Binding-site contacts:
Ligand atom C5 contacts residue TYR59 of chain 1.C at 3.5 Å (hydrophobic).
Ligand atom C4 contacts residue TYR59 of chain 1.C at 4.3 Å (hydrophobic).
Ligand atom C1 contacts residue ASN92 of chain 1.C at 1.4 Å.
Ligand atom C5 contacts residue ASN92 of chain 1.C at 3.7 Å.
Ligand atom C7 contacts residue TYR59 of chain 1.C at 4.1 Å (hydrophobic).
Ligand atom C3 contacts residue ASN92 of chain 1.C at 3.7 Å.
Ligand atom C8 contacts residue ASN61 of chain 1.C at 4.2 Å.
Ligand atom O7 contacts residue ASN92 of chain 1.C at 3.8 Å.
Ligand atom C3 contacts residue TYR59 of chain 1.C at 4.5 Å (hydrophobic).
Ligand atom C6 contacts residue TYR59 of chain 1.C at 3.4 Å (hydrophobic).
Ligand atom O5 contacts residue TYR59 of chain 1.C at 3.6 Å.
Ligand atom C8 contacts residue TYR59 of chain 1.C at 3.3 Å (hydrophobic).
Ligand atom O5 contacts residue ASN92 of chain 1.C at 2.3 Å (h-bond).
Ligand atom C2 contacts residue ASN92 of chain 1.C at 2.4 Å.
Ligand atom N2 contacts residue ASN92 of chain 1.C at 2.9 Å (h-bond).
Ligand atom C4 contacts residue ASN92 of chain 1.C at 4.2 Å.
Ligand atom O7 contacts residue TYR59 of chain 1.C at 3.3 Å.
Ligand atom C7 contacts residue ASN92 of chain 1.C at 3.6 Å.
Ligand atom O4 contacts residue TYR59 of chain 1.C at 4.1 Å.
Ligand atom C1 contacts residue TYR59 of chain 1.C at 3.7 Å (hydrophobic).

Sequence of chain 1.C:
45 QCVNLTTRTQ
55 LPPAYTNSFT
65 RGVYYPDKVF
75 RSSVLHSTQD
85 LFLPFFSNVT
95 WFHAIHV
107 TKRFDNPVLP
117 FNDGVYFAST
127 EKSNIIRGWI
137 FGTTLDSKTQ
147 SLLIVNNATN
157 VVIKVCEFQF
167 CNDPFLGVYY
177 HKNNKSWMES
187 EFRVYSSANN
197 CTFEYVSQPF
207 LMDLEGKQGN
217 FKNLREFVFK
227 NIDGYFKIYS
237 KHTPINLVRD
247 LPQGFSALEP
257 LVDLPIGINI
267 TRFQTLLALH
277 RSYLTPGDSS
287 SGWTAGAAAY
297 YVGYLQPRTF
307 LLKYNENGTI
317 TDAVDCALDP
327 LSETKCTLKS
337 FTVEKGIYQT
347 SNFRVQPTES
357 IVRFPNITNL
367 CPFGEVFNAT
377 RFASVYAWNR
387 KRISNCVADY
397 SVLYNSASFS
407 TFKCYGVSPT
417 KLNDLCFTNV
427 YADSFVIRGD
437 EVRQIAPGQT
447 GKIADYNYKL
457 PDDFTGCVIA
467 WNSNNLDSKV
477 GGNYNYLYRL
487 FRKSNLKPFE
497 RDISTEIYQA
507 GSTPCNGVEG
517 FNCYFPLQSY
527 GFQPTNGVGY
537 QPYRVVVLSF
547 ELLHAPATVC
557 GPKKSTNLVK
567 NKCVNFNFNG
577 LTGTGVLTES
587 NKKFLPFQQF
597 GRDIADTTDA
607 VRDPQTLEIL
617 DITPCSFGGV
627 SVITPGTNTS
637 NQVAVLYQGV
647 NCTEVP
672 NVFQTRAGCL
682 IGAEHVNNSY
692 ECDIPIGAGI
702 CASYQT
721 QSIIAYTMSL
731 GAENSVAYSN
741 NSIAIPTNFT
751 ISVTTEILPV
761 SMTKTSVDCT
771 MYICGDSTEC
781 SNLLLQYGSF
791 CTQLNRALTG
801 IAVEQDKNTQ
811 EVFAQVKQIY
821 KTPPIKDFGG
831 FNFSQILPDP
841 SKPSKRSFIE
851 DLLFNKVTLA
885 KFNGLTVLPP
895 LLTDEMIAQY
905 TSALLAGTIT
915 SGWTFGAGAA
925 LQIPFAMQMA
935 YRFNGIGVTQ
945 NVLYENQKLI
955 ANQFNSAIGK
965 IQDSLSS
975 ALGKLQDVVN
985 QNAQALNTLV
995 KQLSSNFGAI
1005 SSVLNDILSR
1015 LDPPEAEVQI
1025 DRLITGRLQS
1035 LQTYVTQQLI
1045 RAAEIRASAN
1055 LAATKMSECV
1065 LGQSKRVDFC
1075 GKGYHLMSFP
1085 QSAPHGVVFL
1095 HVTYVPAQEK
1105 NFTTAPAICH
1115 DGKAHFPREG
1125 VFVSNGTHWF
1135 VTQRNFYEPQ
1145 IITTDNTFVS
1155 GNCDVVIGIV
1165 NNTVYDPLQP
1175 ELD

This small molecule binds to this protein.
Small molecule (SMILES): CC(=O)N[C@H]1[C@H](O[C@H]2[C@H](O)[C@@H](NC(C)=O)CO[C@@H]2CO)O[C@H](CO)[C@@H](O)[C@@H]1O